Binding-site contacts:
Ligand atom CAD contacts residue ILE158 of chain 1.A at 3.7 Å (hydrophobic).
Ligand atom CAM contacts residue LEU17 of chain 1.A at 3.8 Å (hydrophobic).
Ligand atom CAE contacts residue VAL25 of chain 1.A at 3.7 Å (hydrophobic).
Ligand atom CAB contacts residue VAL25 of chain 1.A at 3.9 Å (hydrophobic).
Ligand atom CAN contacts residue ALA38 of chain 1.A at 3.4 Å (hydrophobic).
Ligand atom NAJ contacts residue LYS40 of chain 1.A at 3.8 Å.
Ligand atom CAE contacts residue ILE158 of chain 1.A at 4.1 Å (hydrophobic).
Ligand atom CAI contacts residue LEU93 of chain 1.A at 4.0 Å (hydrophobic).
Ligand atom CAI contacts residue LEU147 of chain 1.A at 4.2 Å (hydrophobic).
Ligand atom CAH contacts residue ALA38 of chain 1.A at 3.5 Å (hydrophobic).
Ligand atom CAD contacts residue LYS40 of chain 1.A at 3.4 Å.
Ligand atom CAB contacts residue ILE158 of chain 1.A at 3.9 Å (hydrophobic).
Ligand atom OAF contacts residue ILE158 of chain 1.A at 4.2 Å.
Ligand atom CAL contacts residue ALA38 of chain 1.A at 4.0 Å (hydrophobic).
Ligand atom NAJ contacts residue ILE158 of chain 1.A at 3.6 Å.
Ligand atom CAN contacts residue GLU94 of chain 1.A at 4.2 Å.
Ligand atom CAN contacts residue LEU147 of chain 1.A at 3.5 Å (hydrophobic).
Ligand atom CAI contacts residue ALA38 of chain 1.A at 3.7 Å (hydrophobic).
Ligand atom CAI contacts residue GLU94 of chain 1.A at 3.6 Å.
Ligand atom CAG contacts residue ILE77 of chain 1.A at 3.7 Å (hydrophobic).
Ligand atom CAL contacts residue LEU17 of chain 1.A at 3.7 Å (hydrophobic).
Ligand atom OAK contacts residue VAL25 of chain 1.A at 3.9 Å.
Ligand atom CAD contacts residue ASP159 of chain 1.A at 3.5 Å.
Ligand atom CAC contacts residue LEU93 of chain 1.A at 4.1 Å (hydrophobic).
Ligand atom OAF contacts residue ASP159 of chain 1.A at 3.6 Å (salt-bridge).
Ligand atom NAA contacts residue VAL25 of chain 1.A at 4.2 Å.
Ligand atom OAF contacts residue LYS40 of chain 1.A at 2.5 Å (salt-bridge).
Ligand atom NAA contacts residue ILE158 of chain 1.A at 3.6 Å.
Ligand atom CAD contacts residue LEU93 of chain 1.A at 4.0 Å (hydrophobic).
Ligand atom CAM contacts residue VAL25 of chain 1.A at 4.2 Å (hydrophobic).
Ligand atom CAI contacts residue ILE158 of chain 1.A at 3.9 Å (hydrophobic).
Ligand atom NAJ contacts residue LEU93 of chain 1.A at 4.0 Å.
Ligand atom NAJ contacts residue ASP159 of chain 1.A at 2.9 Å (salt-bridge).
Ligand atom OAK contacts residue ILE158 of chain 1.A at 4.0 Å.
Ligand atom CAL contacts residue LEU147 of chain 1.A at 3.9 Å (hydrophobic).
Ligand atom CAC contacts residue ILE158 of chain 1.A at 3.7 Å (hydrophobic).
Ligand atom CAH contacts residue LEU147 of chain 1.A at 3.8 Å (hydrophobic).
Ligand atom CAG contacts residue ILE158 of chain 1.A at 3.6 Å (hydrophobic).
Ligand atom CAI contacts residue ILE77 of chain 1.A at 3.8 Å (hydrophobic).
Ligand atom CAG contacts residue LEU93 of chain 1.A at 3.8 Å (hydrophobic).

This small molecule binds to this protein.
Small molecule (SMILES): NC(=O)c1ccc2cccc(O)c2n1

Sequence of chain 1.A:
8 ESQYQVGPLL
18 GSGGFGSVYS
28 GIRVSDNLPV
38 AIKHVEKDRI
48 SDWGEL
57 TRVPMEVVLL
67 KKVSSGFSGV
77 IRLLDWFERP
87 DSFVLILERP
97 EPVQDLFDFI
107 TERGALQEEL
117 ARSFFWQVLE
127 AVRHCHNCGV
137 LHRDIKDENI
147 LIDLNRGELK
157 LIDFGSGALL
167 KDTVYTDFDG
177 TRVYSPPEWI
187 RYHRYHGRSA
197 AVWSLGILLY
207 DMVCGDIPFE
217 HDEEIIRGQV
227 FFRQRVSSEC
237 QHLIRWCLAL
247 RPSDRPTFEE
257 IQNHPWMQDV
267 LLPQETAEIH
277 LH